Sequence of chain 1.A:
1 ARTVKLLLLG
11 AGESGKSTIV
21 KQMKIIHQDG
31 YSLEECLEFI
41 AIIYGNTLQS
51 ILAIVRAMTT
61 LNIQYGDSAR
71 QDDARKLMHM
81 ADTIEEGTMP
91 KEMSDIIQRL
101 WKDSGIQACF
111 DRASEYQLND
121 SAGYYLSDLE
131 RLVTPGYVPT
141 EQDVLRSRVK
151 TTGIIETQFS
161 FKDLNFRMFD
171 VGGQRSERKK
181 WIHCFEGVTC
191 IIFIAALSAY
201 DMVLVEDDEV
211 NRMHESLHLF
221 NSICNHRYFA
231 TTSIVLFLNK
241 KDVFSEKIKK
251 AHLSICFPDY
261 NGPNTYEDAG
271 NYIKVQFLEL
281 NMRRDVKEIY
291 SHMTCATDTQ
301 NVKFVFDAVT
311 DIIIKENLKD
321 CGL

A protein and the small-molecule ligand that binds it are described below.
Small molecule (SMILES): Nc1nc2c(ncn2[C@@H]2O[C@H](CO[P](=O)(O)O[P](=O)(O)OP(O)(O)=S)[C@@H](O)[C@H]2O)c(=O)[nH]1

Binding-site contacts:
Ligand atom O3' contacts residue SER121 of chain 1.A at 3.4 Å (h-bond).
Ligand atom O1A contacts residue GLY15 of chain 1.A at 3.4 Å.
Ligand atom O6 contacts residue LYS240 of chain 1.A at 3.2 Å.
Ligand atom N1 contacts residue THR297 of chain 1.A at 3.4 Å (h-bond).
Ligand atom C3' contacts residue SER147 of chain 1.A at 3.3 Å.
Ligand atom O2G contacts residue THR151 of chain 1.A at 2.9 Å (h-bond).
Ligand atom O3' contacts residue ARG146 of chain 1.A at 2.8 Å (salt-bridge).
Ligand atom O2' contacts residue LEU145 of chain 1.A at 2.8 Å (h-bond).
Ligand atom O1B contacts residue GLY15 of chain 1.A at 2.8 Å (h-bond).
Ligand atom O1B contacts residue LYS16 of chain 1.A at 2.9 Å (salt-bridge).
Ligand atom O3' contacts residue SER147 of chain 1.A at 3.2 Å (h-bond).
Ligand atom O2A contacts residue ARG148 of chain 1.A at 3.1 Å (salt-bridge).
Ligand atom O6 contacts residue ALA296 of chain 1.A at 3.0 Å (h-bond).
Ligand atom O6 contacts residue ASN239 of chain 1.A at 3.2 Å (h-bond).
Ligand atom O4' contacts residue ASP120 of chain 1.A at 3.2 Å.
Ligand atom O3B contacts residue MG1 of chain 1.D at 3.1 Å.
Ligand atom O6 contacts residue CYS295 of chain 1.A at 3.2 Å.
Ligand atom O3' contacts residue ARG148 of chain 1.A at 3.4 Å.
Ligand atom O3A contacts residue GLU13 of chain 1.A at 3.4 Å.
Ligand atom O1A contacts residue THR18 of chain 1.A at 2.7 Å (h-bond).
Ligand atom N1 contacts residue ASP242 of chain 1.A at 3.1 Å (salt-bridge).
Ligand atom O2' contacts residue ARG146 of chain 1.A at 3.1 Å (salt-bridge).
Ligand atom O2B contacts residue MG1 of chain 1.D at 2.1 Å.
Ligand atom O3A contacts residue GLY15 of chain 1.A at 3.1 Å (h-bond).
Ligand atom O1B contacts residue SER14 of chain 1.A at 2.8 Å (h-bond).
Ligand atom O3G contacts residue LYS16 of chain 1.A at 2.7 Å (salt-bridge).
Ligand atom N2 contacts residue ARG146 of chain 1.A at 3.5 Å (salt-bridge).
Ligand atom O2G contacts residue MG1 of chain 1.D at 2.2 Å.
Ligand atom PG contacts residue MG1 of chain 1.D at 3.1 Å.
Ligand atom O3G contacts residue GLY173 of chain 1.A at 2.8 Å (h-bond).
Ligand atom O2B contacts residue LYS16 of chain 1.A at 3.3 Å (salt-bridge).
Ligand atom N7 contacts residue ASN239 of chain 1.A at 3.2 Å (h-bond).
Ligand atom N2 contacts residue VAL243 of chain 1.A at 3.4 Å.
Ligand atom O3B contacts residue ARG148 of chain 1.A at 3.0 Å (salt-bridge).
Ligand atom PB contacts residue MG1 of chain 1.D at 3.1 Å.
Ligand atom O3B contacts residue GLU13 of chain 1.A at 3.0 Å (salt-bridge).
Ligand atom N2 contacts residue ASP242 of chain 1.A at 3.0 Å (salt-bridge).
Ligand atom O2B contacts residue SER17 of chain 1.A at 2.9 Å (h-bond).
Ligand atom S1G contacts residue ARG148 of chain 1.A at 3.1 Å (salt-bridge).
Ligand atom O1B contacts residue GLU13 of chain 1.A at 3.2 Å.